Binding-site contacts:
Ligand atom N16 contacts residue HIS447 of chain 1.B at 3.2 Å (h-bond).
Ligand atom C20 contacts residue TRP286 of chain 1.B at 3.6 Å (hydrophobic).
Ligand atom C20 contacts residue TYR72 of chain 1.B at 3.8 Å (hydrophobic).
Ligand atom C27 contacts residue TRP286 of chain 1.B at 3.5 Å (hydrophobic).
Ligand atom C19 contacts residue TYR124 of chain 1.B at 3.4 Å (hydrophobic).
Ligand atom N24 contacts residue TRP286 of chain 1.B at 3.5 Å.
Ligand atom C23 contacts residue TRP286 of chain 1.B at 3.5 Å (hydrophobic).
Ligand atom C18 contacts residue TYR341 of chain 1.B at 3.5 Å (hydrophobic).
Ligand atom C18 contacts residue TRP286 of chain 1.B at 3.7 Å (hydrophobic).
Ligand atom C10 contacts residue SVX203 of chain 1.B at 3.6 Å.
Ligand atom C11 contacts residue GLY121 of chain 1.B at 3.6 Å.
Ligand atom C13 contacts residue TRP86 of chain 1.B at 3.5 Å (hydrophobic).
Ligand atom C15 contacts residue TRP86 of chain 1.B at 3.3 Å (hydrophobic).
Ligand atom O17 contacts residue TYR337 of chain 1.B at 3.0 Å.
Ligand atom O17 contacts residue HIS447 of chain 1.B at 2.3 Å (h-bond).
Ligand atom C14 contacts residue TRP86 of chain 1.B at 3.4 Å (hydrophobic).
Ligand atom C04 contacts residue PHE338 of chain 1.B at 3.6 Å (hydrophobic).
Ligand atom N03 contacts residue TYR124 of chain 1.B at 3.1 Å (h-bond).
Ligand atom O25 contacts residue TRP286 of chain 1.B at 3.1 Å.
Ligand atom N16 contacts residue TYR337 of chain 1.B at 3.7 Å.
Ligand atom C15 contacts residue HIS447 of chain 1.B at 3.7 Å.
Ligand atom N09 contacts residue TRP86 of chain 1.B at 3.6 Å.
Ligand atom C08 contacts residue TYR337 of chain 1.B at 3.2 Å (hydrophobic).
Ligand atom C07 contacts residue TYR337 of chain 1.B at 3.6 Å (hydrophobic).
Ligand atom O26 contacts residue TYR341 of chain 1.B at 3.6 Å (h-bond).
Ligand atom O01 contacts residue PHE297 of chain 1.B at 3.8 Å.
Ligand atom C06 contacts residue SVX203 of chain 1.B at 3.5 Å.
Ligand atom C22 contacts residue TRP286 of chain 1.B at 3.6 Å (hydrophobic).
Ligand atom C04 contacts residue SVX203 of chain 1.B at 3.7 Å.
Ligand atom C19 contacts residue TYR341 of chain 1.B at 3.4 Å (hydrophobic).
Ligand atom C12 contacts residue TRP86 of chain 1.B at 3.6 Å (hydrophobic).
Ligand atom C22 contacts residue TYR72 of chain 1.B at 3.4 Å (hydrophobic).
Ligand atom C06 contacts residue TYR124 of chain 1.B at 3.1 Å (hydrophobic).
Ligand atom C19 contacts residue TRP286 of chain 1.B at 3.8 Å (hydrophobic).
Ligand atom C05 contacts residue SVX203 of chain 1.B at 3.5 Å.
Ligand atom C21 contacts residue TRP286 of chain 1.B at 3.5 Å (hydrophobic).
Ligand atom C08 contacts residue TRP86 of chain 1.B at 3.6 Å (hydrophobic).
Ligand atom C05 contacts residue TYR337 of chain 1.B at 3.4 Å (hydrophobic).
Ligand atom C04 contacts residue TYR124 of chain 1.B at 3.8 Å (hydrophobic).
Ligand atom C20 contacts residue TYR341 of chain 1.B at 3.8 Å (hydrophobic).

Sequence of chain 1.B:
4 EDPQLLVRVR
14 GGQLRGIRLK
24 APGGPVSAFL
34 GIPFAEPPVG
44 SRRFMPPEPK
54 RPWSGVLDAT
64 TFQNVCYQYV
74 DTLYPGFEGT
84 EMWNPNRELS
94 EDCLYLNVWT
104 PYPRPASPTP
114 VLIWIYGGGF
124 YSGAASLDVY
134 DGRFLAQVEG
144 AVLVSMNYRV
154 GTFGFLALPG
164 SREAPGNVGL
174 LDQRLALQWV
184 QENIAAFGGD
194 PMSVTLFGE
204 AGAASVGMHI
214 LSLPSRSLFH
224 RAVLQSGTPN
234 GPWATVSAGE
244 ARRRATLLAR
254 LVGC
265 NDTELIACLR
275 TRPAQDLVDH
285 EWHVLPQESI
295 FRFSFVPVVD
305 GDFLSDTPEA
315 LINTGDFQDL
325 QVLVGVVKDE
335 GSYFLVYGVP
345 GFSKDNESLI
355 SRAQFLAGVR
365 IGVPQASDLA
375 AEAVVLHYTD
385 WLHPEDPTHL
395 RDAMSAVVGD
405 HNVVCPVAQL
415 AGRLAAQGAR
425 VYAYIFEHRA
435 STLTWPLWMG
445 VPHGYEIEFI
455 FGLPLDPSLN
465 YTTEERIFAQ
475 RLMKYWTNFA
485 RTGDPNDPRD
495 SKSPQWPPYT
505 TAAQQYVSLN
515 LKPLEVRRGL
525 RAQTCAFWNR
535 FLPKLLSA

A small-molecule ligand and the protein it binds are described below.
Small molecule (SMILES): Cc1ccc(C(=O)NCCCCC[n+]2ccccc2/C=N/O)cc1[N+](=O)[O-]